This protein binds this small molecule.
Small molecule (SMILES): CC(=O)N[C@@H]1[C@@H](O)[C@H](O)[C@@H](CO)O[C@H]1O

Sequence of chain 1.B:
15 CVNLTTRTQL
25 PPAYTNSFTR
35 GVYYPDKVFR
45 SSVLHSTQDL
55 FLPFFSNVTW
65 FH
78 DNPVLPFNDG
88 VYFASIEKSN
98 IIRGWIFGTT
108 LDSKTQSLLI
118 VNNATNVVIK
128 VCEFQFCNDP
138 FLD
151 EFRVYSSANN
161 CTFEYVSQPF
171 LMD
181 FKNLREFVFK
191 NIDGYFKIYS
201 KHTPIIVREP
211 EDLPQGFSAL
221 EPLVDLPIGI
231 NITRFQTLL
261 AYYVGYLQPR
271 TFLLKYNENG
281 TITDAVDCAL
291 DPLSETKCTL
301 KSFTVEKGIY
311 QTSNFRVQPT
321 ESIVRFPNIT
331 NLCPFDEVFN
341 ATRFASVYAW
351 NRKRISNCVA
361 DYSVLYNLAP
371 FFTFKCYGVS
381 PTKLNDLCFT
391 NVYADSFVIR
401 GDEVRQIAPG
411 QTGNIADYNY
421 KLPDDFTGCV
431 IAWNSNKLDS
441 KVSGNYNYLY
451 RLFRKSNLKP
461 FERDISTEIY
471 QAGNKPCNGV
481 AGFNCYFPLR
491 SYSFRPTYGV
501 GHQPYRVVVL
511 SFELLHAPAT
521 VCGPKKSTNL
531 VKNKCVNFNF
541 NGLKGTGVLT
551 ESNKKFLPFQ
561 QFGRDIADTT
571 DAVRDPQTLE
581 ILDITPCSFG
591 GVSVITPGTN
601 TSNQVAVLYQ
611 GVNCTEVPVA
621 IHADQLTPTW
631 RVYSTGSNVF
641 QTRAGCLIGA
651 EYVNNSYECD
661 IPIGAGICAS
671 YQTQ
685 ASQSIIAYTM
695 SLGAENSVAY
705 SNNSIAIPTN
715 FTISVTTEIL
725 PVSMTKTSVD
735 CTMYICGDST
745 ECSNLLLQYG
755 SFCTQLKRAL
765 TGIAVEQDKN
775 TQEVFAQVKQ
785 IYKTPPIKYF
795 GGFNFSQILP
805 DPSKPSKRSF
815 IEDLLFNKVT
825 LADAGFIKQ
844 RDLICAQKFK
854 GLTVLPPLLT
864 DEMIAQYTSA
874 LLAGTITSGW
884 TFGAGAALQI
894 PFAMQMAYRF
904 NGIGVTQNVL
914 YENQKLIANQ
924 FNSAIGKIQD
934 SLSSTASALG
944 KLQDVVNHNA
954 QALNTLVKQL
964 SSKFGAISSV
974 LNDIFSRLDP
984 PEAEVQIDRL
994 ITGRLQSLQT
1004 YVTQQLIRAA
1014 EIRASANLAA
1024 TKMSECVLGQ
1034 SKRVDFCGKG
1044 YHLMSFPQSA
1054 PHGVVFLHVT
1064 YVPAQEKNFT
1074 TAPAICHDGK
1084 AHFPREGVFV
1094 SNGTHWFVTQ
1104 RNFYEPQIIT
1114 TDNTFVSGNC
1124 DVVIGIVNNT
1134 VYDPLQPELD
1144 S

Binding-site contacts:
Ligand atom C6 contacts residue TYR28 of chain 1.B at 3.9 Å (hydrophobic).
Ligand atom O7 contacts residue ASN61 of chain 1.B at 4.1 Å.
Ligand atom C5 contacts residue TYR28 of chain 1.B at 3.7 Å (hydrophobic).
Ligand atom C3 contacts residue ASN61 of chain 1.B at 3.8 Å.
Ligand atom C4 contacts residue ASN61 of chain 1.B at 4.2 Å.
Ligand atom C1 contacts residue TYR28 of chain 1.B at 3.7 Å (hydrophobic).
Ligand atom C2 contacts residue ASN61 of chain 1.B at 2.5 Å.
Ligand atom N2 contacts residue ASN61 of chain 1.B at 2.9 Å (h-bond).
Ligand atom O5 contacts residue TYR28 of chain 1.B at 3.8 Å.
Ligand atom C1 contacts residue ASN61 of chain 1.B at 1.4 Å.
Ligand atom C5 contacts residue ASN61 of chain 1.B at 3.7 Å.
Ligand atom C8 contacts residue ASN30 of chain 1.B at 4.4 Å.
Ligand atom O5 contacts residue ASN61 of chain 1.B at 2.4 Å (h-bond).
Ligand atom C7 contacts residue ASN61 of chain 1.B at 3.7 Å.